Sequence of chain 57.A:
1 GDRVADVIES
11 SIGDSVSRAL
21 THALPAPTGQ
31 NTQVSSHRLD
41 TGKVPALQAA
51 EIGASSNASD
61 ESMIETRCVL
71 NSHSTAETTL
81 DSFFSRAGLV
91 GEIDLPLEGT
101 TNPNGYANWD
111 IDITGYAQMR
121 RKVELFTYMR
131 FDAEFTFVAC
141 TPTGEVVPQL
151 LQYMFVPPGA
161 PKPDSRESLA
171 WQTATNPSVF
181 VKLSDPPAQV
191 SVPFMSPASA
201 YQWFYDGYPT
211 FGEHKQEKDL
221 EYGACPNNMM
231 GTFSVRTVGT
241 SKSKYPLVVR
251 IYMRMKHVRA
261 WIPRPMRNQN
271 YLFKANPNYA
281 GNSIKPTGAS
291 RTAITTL

This small molecule binds to this protein.
Small molecule (SMILES): CCO/N=C/c1ccc(OCC[C@@H](C)CCN2CCN(c3ccnc(C(N)=O)c3)C2=O)cc1

Sequence of chain 57.C:
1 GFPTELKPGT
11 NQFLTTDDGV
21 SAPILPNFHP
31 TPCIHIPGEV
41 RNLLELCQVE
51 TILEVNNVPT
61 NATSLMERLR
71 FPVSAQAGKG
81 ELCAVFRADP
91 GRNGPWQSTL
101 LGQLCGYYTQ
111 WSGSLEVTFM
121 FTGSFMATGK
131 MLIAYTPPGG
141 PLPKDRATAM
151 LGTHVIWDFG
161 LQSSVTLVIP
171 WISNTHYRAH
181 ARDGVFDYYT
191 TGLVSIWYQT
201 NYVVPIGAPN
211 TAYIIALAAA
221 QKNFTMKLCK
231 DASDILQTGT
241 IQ

Sequence of chain 58.C:
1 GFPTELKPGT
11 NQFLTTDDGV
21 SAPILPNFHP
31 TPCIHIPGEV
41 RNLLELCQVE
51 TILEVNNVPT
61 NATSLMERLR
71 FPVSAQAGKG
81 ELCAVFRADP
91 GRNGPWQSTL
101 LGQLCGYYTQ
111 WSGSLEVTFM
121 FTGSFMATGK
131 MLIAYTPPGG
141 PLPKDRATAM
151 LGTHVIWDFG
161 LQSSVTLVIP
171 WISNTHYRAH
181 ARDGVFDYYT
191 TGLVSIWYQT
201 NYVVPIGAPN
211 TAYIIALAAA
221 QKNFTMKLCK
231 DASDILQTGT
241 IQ

Binding-site contacts:
Ligand atom CAH contacts residue ASN228 of chain 57.A at 3.4 Å.
Ligand atom OAE contacts residue ASP112 of chain 57.A at 3.6 Å.
Ligand atom CAK contacts residue PHE135 of chain 57.A at 3.6 Å (hydrophobic).
Ligand atom NBG contacts residue TRP203 of chain 57.A at 3.3 Å.
Ligand atom CAG contacts residue GLN202 of chain 57.A at 3.3 Å.
Ligand atom CAA contacts residue VAL179 of chain 57.A at 3.2 Å (hydrophobic).
Ligand atom CAG contacts residue ASN228 of chain 57.A at 3.6 Å.
Ligand atom CAO contacts residue PHE135 of chain 57.A at 3.8 Å (hydrophobic).
Ligand atom CAS contacts residue TRP203 of chain 57.A at 3.8 Å (hydrophobic).
Ligand atom CAJ contacts residue PHE155 of chain 57.A at 3.7 Å (hydrophobic).
Ligand atom NAU contacts residue PHE155 of chain 57.A at 3.7 Å.
Ligand atom CBC contacts residue ASN228 of chain 57.A at 3.8 Å.
Ligand atom CAH contacts residue TRP203 of chain 57.A at 3.5 Å (hydrophobic).
Ligand atom CAT contacts residue TRP203 of chain 57.A at 3.6 Å (hydrophobic).
Ligand atom CAS contacts residue TYR201 of chain 57.A at 3.5 Å (hydrophobic).
Ligand atom CAA contacts residue SER178 of chain 57.A at 3.5 Å.
Ligand atom OAE contacts residue ILE113 of chain 57.A at 3.3 Å (h-bond).
Ligand atom CAP contacts residue ILE111 of chain 57.A at 3.8 Å (hydrophobic).
Ligand atom OAX contacts residue ILE111 of chain 57.A at 3.5 Å.
Ligand atom NAC contacts residue THR114 of chain 57.A at 3.3 Å (h-bond).
Ligand atom OAD contacts residue ALA275 of chain 57.A at 3.2 Å.
Ligand atom CAA contacts residue TYR153 of chain 57.A at 3.5 Å (hydrophobic).
Ligand atom CAL contacts residue PHE155 of chain 57.A at 3.6 Å (hydrophobic).
Ligand atom CAT contacts residue ASN228 of chain 57.A at 3.5 Å.
Ligand atom CAI contacts residue PHE135 of chain 57.A at 3.7 Å (hydrophobic).
Ligand atom CAY contacts residue ASP112 of chain 57.A at 3.8 Å.
Ligand atom OAX contacts residue MET195 of chain 57.A at 3.6 Å.
Ligand atom CAA contacts residue PRO177 of chain 57.A at 3.5 Å (hydrophobic).
Ligand atom CAO contacts residue ILE111 of chain 57.A at 3.8 Å (hydrophobic).
Ligand atom CAG contacts residue TRP203 of chain 57.A at 3.7 Å (hydrophobic).
Ligand atom CBC contacts residue TRP203 of chain 57.A at 3.6 Å (hydrophobic).
Ligand atom CAZ contacts residue TRP203 of chain 57.A at 3.5 Å (hydrophobic).
Ligand atom CAN contacts residue PHE155 of chain 57.A at 3.8 Å (hydrophobic).
Ligand atom OAD contacts residue LYS274 of chain 57.A at 3.1 Å (salt-bridge).
Ligand atom CBB contacts residue ILE111 of chain 57.A at 3.6 Å (hydrophobic).
Ligand atom CAY contacts residue THR114 of chain 57.A at 3.8 Å.
Ligand atom CAN contacts residue PRO177 of chain 57.A at 3.4 Å (hydrophobic).
Ligand atom CAL contacts residue ILE111 of chain 57.A at 3.7 Å (hydrophobic).
Ligand atom NAC contacts residue ASP112 of chain 57.A at 2.5 Å (salt-bridge).
Ligand atom CAH contacts residue GLN202 of chain 57.A at 3.2 Å.